Sequence of chain 1.A:
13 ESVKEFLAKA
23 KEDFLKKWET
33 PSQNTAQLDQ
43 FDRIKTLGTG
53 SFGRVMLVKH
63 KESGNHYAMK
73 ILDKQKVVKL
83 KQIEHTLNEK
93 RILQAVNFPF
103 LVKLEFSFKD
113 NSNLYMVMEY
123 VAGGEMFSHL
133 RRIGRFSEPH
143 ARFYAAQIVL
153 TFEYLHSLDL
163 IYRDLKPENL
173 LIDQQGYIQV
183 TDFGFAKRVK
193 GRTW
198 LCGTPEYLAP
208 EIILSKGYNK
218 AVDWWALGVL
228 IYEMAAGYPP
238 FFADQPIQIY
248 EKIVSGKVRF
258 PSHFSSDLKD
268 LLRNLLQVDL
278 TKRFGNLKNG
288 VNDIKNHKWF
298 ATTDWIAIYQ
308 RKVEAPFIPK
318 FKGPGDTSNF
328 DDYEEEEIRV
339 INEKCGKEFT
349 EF

A protein and the small-molecule ligand that binds it are described below.
Small molecule (SMILES): Nc1ncnc2c1ncn2[C@@H]1O[C@H](CO)[C@@H](O)[C@H]1O

Binding-site contacts:
Ligand atom C8 contacts residue VAL57 of chain 1.A at 3.8 Å (hydrophobic).
Ligand atom O2' contacts residue GLU127 of chain 1.A at 2.3 Å (salt-bridge).
Ligand atom N6 contacts residue GLU121 of chain 1.A at 2.8 Å (salt-bridge).
Ligand atom C3' contacts residue GLU170 of chain 1.A at 3.6 Å.
Ligand atom C2 contacts residue TYR122 of chain 1.A at 3.7 Å (hydrophobic).
Ligand atom N1 contacts residue TYR122 of chain 1.A at 3.8 Å.
Ligand atom C2 contacts residue LEU173 of chain 1.A at 3.8 Å (hydrophobic).
Ligand atom C6 contacts residue LEU173 of chain 1.A at 3.1 Å (hydrophobic).
Ligand atom O5' contacts residue ASP184 of chain 1.A at 3.8 Å.
Ligand atom C4 contacts residue LEU173 of chain 1.A at 3.4 Å (hydrophobic).
Ligand atom N7 contacts residue THR183 of chain 1.A at 2.9 Å (h-bond).
Ligand atom O3' contacts residue ARG14 of chain 1.B at 2.8 Å (salt-bridge).
Ligand atom N6 contacts residue LEU173 of chain 1.A at 3.5 Å.
Ligand atom C5 contacts residue LEU173 of chain 1.A at 3.1 Å (hydrophobic).
Ligand atom C3' contacts residue ARG14 of chain 1.B at 3.6 Å.
Ligand atom C8 contacts residue THR183 of chain 1.A at 3.3 Å.
Ligand atom O5' contacts residue ASN171 of chain 1.A at 3.3 Å (h-bond).
Ligand atom O2' contacts residue ARG14 of chain 1.B at 3.3 Å (salt-bridge).
Ligand atom N6 contacts residue VAL123 of chain 1.A at 3.7 Å.
Ligand atom C2 contacts residue LEU49 of chain 1.A at 3.9 Å (hydrophobic).
Ligand atom N6 contacts residue ALA70 of chain 1.A at 3.7 Å.
Ligand atom C2' contacts residue GLU127 of chain 1.A at 3.4 Å.
Ligand atom N7 contacts residue LEU173 of chain 1.A at 3.5 Å.
Ligand atom N3 contacts residue LEU173 of chain 1.A at 3.8 Å.
Ligand atom N1 contacts residue VAL123 of chain 1.A at 3.0 Å (h-bond).
Ligand atom C4' contacts residue ARG14 of chain 1.B at 3.6 Å.
Ligand atom C6 contacts residue ALA70 of chain 1.A at 3.5 Å (hydrophobic).
Ligand atom N1 contacts residue LEU173 of chain 1.A at 3.5 Å.
Ligand atom O3' contacts residue GLU170 of chain 1.A at 2.5 Å (salt-bridge).
Ligand atom O3' contacts residue GLU127 of chain 1.A at 3.1 Å (salt-bridge).
Ligand atom C5' contacts residue VAL57 of chain 1.A at 3.8 Å (hydrophobic).
Ligand atom N1 contacts residue ALA70 of chain 1.A at 3.6 Å.
Ligand atom C2 contacts residue VAL123 of chain 1.A at 3.4 Å (hydrophobic).
Ligand atom C3' contacts residue GLU127 of chain 1.A at 3.8 Å.
Ligand atom O4' contacts residue VAL57 of chain 1.A at 3.2 Å.
Ligand atom C2 contacts residue PHE327 of chain 1.A at 3.5 Å (hydrophobic).
Ligand atom N3 contacts residue PHE327 of chain 1.A at 3.4 Å.
Ligand atom O2' contacts residue LEU49 of chain 1.A at 3.5 Å (h-bond).
Ligand atom O2' contacts residue GLY50 of chain 1.A at 3.9 Å.
Ligand atom C6 contacts residue VAL123 of chain 1.A at 3.8 Å (hydrophobic).

Sequence of chain 1.B:
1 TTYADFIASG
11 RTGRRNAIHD